Sequence of chain 1.B:
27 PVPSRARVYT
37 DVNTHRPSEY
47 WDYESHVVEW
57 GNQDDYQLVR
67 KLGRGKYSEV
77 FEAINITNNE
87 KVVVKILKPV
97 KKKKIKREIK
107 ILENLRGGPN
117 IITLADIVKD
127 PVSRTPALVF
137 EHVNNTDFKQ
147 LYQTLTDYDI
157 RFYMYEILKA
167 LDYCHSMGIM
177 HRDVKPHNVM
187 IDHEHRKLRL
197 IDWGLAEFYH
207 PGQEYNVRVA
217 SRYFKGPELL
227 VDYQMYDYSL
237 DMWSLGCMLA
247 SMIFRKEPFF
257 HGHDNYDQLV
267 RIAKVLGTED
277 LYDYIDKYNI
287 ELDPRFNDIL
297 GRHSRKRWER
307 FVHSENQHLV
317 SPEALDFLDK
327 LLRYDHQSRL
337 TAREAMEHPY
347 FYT

Binding-site contacts:
Ligand atom C4 contacts residue MET244 of chain 1.B at 4.3 Å (hydrophobic).
Ligand atom C contacts residue PHE144 of chain 1.B at 3.8 Å (hydrophobic).
Ligand atom C4 contacts residue ILE187 of chain 1.B at 4.4 Å (hydrophobic).
Ligand atom C5 contacts residue ILE187 of chain 1.B at 4.0 Å (hydrophobic).
Ligand atom O contacts residue MET248 of chain 1.B at 2.1 Å (h-bond).
Ligand atom C10 contacts residue MET244 of chain 1.B at 3.7 Å (hydrophobic).
Ligand atom C5 contacts residue MET248 of chain 1.B at 3.8 Å (hydrophobic).
Ligand atom C4 contacts residue MET248 of chain 1.B at 3.1 Å (hydrophobic).
Ligand atom C1 contacts residue PRO182 of chain 1.B at 3.9 Å (hydrophobic).
Ligand atom C8 contacts residue LEU151 of chain 1.B at 4.3 Å (hydrophobic).
Ligand atom N contacts residue ASN141 of chain 1.B at 4.0 Å.
Ligand atom C9 contacts residue MET248 of chain 1.B at 2.4 Å (hydrophobic).
Ligand atom C10 contacts residue ILE163 of chain 1.B at 3.9 Å (hydrophobic).
Ligand atom C3 contacts residue MET248 of chain 1.B at 3.8 Å (hydrophobic).
Ligand atom N contacts residue PRO182 of chain 1.B at 3.2 Å (h-bond).
Ligand atom C contacts residue PRO182 of chain 1.B at 3.5 Å (hydrophobic).
Ligand atom C2 contacts residue TYR148 of chain 1.B at 3.8 Å (hydrophobic).
Ligand atom C contacts residue VAL185 of chain 1.B at 3.9 Å (hydrophobic).
Ligand atom C5 contacts residue PRO182 of chain 1.B at 4.2 Å (hydrophobic).
Ligand atom C10 contacts residue MET248 of chain 1.B at 2.7 Å (hydrophobic).
Ligand atom O contacts residue ILE156 of chain 1.B at 4.3 Å.
Ligand atom CL contacts residue VAL185 of chain 1.B at 3.1 Å.
Ligand atom C3 contacts residue TYR148 of chain 1.B at 3.6 Å (hydrophobic).
Ligand atom CL contacts residue ILE163 of chain 1.B at 3.5 Å.
Ligand atom C2 contacts residue PHE144 of chain 1.B at 4.1 Å (hydrophobic).
Ligand atom C9 contacts residue MET160 of chain 1.B at 4.1 Å (hydrophobic).
Ligand atom C5 contacts residue MET244 of chain 1.B at 3.8 Å (hydrophobic).
Ligand atom CL contacts residue ILE187 of chain 1.B at 4.2 Å.
Ligand atom C6 contacts residue VAL185 of chain 1.B at 3.6 Å (hydrophobic).
Ligand atom CL contacts residue MET244 of chain 1.B at 2.9 Å.
Ligand atom C7 contacts residue MET248 of chain 1.B at 2.5 Å (hydrophobic).
Ligand atom C8 contacts residue MET248 of chain 1.B at 2.6 Å (hydrophobic).
Ligand atom CL contacts residue MET248 of chain 1.B at 4.2 Å.
Ligand atom C1 contacts residue PHE144 of chain 1.B at 4.4 Å (hydrophobic).
Ligand atom C6 contacts residue PRO182 of chain 1.B at 3.4 Å (hydrophobic).
Ligand atom C7 contacts residue MET244 of chain 1.B at 4.3 Å (hydrophobic).
Ligand atom C6 contacts residue ILE187 of chain 1.B at 4.2 Å (hydrophobic).
Ligand atom N contacts residue VAL185 of chain 1.B at 2.8 Å (h-bond).
Ligand atom C1 contacts residue VAL185 of chain 1.B at 4.1 Å (hydrophobic).
Ligand atom C5 contacts residue VAL185 of chain 1.B at 4.1 Å (hydrophobic).

The small molecule below binds the protein below.
Small molecule (SMILES): NCc1ccc(-c2ccoc2)c(Cl)c1